A small-molecule ligand and the protein it binds are described below.
Small molecule (SMILES): CC(=O)N[C@H]1[C@H](O[C@H]2[C@H](O)[C@@H](NC(C)=O)CO[C@@H]2CO)O[C@H](CO)[C@@H](O)[C@@H]1O

Sequence of chain 1.C:
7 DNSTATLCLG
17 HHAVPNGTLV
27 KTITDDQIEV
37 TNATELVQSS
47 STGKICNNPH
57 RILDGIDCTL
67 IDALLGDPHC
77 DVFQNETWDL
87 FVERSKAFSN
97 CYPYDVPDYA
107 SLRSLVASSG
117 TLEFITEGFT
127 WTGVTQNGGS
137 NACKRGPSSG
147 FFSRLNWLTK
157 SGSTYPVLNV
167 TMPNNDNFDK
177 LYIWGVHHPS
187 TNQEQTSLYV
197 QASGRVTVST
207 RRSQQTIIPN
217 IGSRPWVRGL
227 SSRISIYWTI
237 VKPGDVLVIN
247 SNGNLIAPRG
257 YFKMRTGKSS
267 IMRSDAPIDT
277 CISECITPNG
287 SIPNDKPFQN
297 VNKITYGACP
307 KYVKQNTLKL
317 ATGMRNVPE

Sequence of chain 1.A:
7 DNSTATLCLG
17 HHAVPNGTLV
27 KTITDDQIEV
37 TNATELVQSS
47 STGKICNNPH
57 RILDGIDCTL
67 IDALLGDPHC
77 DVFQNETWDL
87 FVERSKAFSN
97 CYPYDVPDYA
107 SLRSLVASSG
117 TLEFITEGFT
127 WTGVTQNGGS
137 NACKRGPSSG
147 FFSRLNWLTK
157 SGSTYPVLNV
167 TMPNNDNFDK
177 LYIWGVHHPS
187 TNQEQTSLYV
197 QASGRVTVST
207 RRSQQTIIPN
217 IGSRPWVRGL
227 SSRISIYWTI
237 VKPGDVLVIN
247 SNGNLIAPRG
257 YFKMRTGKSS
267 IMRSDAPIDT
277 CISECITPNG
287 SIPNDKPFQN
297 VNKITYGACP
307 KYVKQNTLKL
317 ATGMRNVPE

Binding-site contacts:
Ligand atom O3 contacts residue TRP222 of chain 1.A at 4.1 Å.
Ligand atom O5 contacts residue TRP222 of chain 1.A at 3.7 Å.
Ligand atom C1 contacts residue ASN165 of chain 1.C at 1.4 Å.
Ligand atom C8 contacts residue THR187 of chain 1.A at 4.3 Å.
Ligand atom C4 contacts residue TRP222 of chain 1.A at 4.0 Å (hydrophobic).
Ligand atom C4 contacts residue ASN165 of chain 1.C at 4.3 Å.
Ligand atom N2 contacts residue ASN165 of chain 1.C at 3.1 Å (h-bond).
Ligand atom O7 contacts residue ARG220 of chain 1.A at 4.2 Å.
Ligand atom C3 contacts residue TRP222 of chain 1.A at 4.4 Å (hydrophobic).
Ligand atom C2 contacts residue ASN165 of chain 1.C at 2.5 Å.
Ligand atom C5 contacts residue ASN165 of chain 1.C at 3.6 Å.
Ligand atom O4 contacts residue TRP222 of chain 1.A at 3.5 Å.
Ligand atom C8 contacts residue PRO221 of chain 1.A at 4.2 Å (hydrophobic).
Ligand atom C7 contacts residue PRO221 of chain 1.A at 4.2 Å (hydrophobic).
Ligand atom O6 contacts residue TRP222 of chain 1.A at 4.5 Å.
Ligand atom C6 contacts residue THR167 of chain 1.C at 3.4 Å.
Ligand atom C7 contacts residue ASN165 of chain 1.C at 3.3 Å.
Ligand atom C8 contacts residue SER219 of chain 1.A at 3.5 Å.
Ligand atom O5 contacts residue ASN165 of chain 1.C at 2.4 Å (h-bond).
Ligand atom N2 contacts residue SER219 of chain 1.A at 3.0 Å (h-bond).
Ligand atom C7 contacts residue SER219 of chain 1.A at 3.5 Å.
Ligand atom O5 contacts residue THR167 of chain 1.C at 4.4 Å.
Ligand atom O6 contacts residue THR167 of chain 1.C at 3.1 Å (h-bond).
Ligand atom O7 contacts residue PRO221 of chain 1.A at 3.4 Å.
Ligand atom C5 contacts residue TRP222 of chain 1.A at 4.4 Å (hydrophobic).
Ligand atom C2 contacts residue TRP222 of chain 1.A at 3.7 Å (hydrophobic).
Ligand atom C6 contacts residue TRP222 of chain 1.A at 4.0 Å (hydrophobic).
Ligand atom O7 contacts residue TRP222 of chain 1.A at 2.8 Å (h-bond).
Ligand atom C2 contacts residue SER219 of chain 1.A at 3.8 Å.
Ligand atom C8 contacts residue VAL242 of chain 1.C at 4.4 Å (hydrophobic).
Ligand atom C8 contacts residue THR167 of chain 1.C at 3.9 Å.
Ligand atom C7 contacts residue TRP222 of chain 1.A at 3.9 Å (hydrophobic).
Ligand atom C3 contacts residue ASN165 of chain 1.C at 3.9 Å.
Ligand atom C3 contacts residue SER219 of chain 1.A at 4.3 Å.
Ligand atom C1 contacts residue TRP222 of chain 1.A at 4.0 Å (hydrophobic).
Ligand atom O7 contacts residue ASN165 of chain 1.C at 3.1 Å (h-bond).
Ligand atom C1 contacts residue SER219 of chain 1.A at 3.7 Å.